Sequence of chain 1.A:
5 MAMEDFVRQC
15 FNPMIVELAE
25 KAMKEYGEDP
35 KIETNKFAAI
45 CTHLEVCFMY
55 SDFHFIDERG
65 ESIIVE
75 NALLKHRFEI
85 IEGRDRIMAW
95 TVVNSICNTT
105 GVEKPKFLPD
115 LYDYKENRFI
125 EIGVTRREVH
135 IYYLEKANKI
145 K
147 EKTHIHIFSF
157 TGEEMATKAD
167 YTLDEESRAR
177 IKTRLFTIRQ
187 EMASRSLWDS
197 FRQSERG

Binding-site contacts:
Ligand atom O27 contacts residue MN1 of chain 1.G at 2.1 Å.
Ligand atom O28 contacts residue MN1 of chain 1.F at 2.2 Å.
Ligand atom O26 contacts residue HIS47 of chain 1.A at 3.5 Å (h-bond).
Ligand atom C6 contacts residue TYR30 of chain 1.A at 3.9 Å (hydrophobic).
Ligand atom C1 contacts residue TYR30 of chain 1.A at 4.0 Å (hydrophobic).
Ligand atom O28 contacts residue GLU86 of chain 1.A at 3.3 Å (salt-bridge).
Ligand atom C22 contacts residue MN1 of chain 1.G at 3.5 Å.
Ligand atom O27 contacts residue GLU86 of chain 1.A at 3.0 Å (salt-bridge).
Ligand atom C24 contacts residue MN1 of chain 1.F at 3.1 Å.
Ligand atom C21 contacts residue GLU125 of chain 1.A at 4.0 Å.
Ligand atom O26 contacts residue TYR136 of chain 1.A at 2.5 Å (h-bond).
Ligand atom C19 contacts residue LYS140 of chain 1.A at 3.2 Å.
Ligand atom O26 contacts residue GLU125 of chain 1.A at 3.1 Å (salt-bridge).
Ligand atom O25 contacts residue TYR136 of chain 1.A at 3.4 Å (h-bond).
Ligand atom C20 contacts residue GLU125 of chain 1.A at 3.7 Å.
Ligand atom O28 contacts residue HIS47 of chain 1.A at 3.2 Å.
Ligand atom C23 contacts residue GLU125 of chain 1.A at 3.6 Å.
Ligand atom C14 contacts residue MN1 of chain 1.G at 3.0 Å.
Ligand atom C5 contacts residue TYR30 of chain 1.A at 3.9 Å (hydrophobic).
Ligand atom C18 contacts residue LYS140 of chain 1.A at 3.5 Å.
Ligand atom C20 contacts residue LYS140 of chain 1.A at 3.8 Å.
Ligand atom CL2 contacts residue LYS140 of chain 1.A at 3.5 Å.
Ligand atom C5 contacts residue GLU32 of chain 1.A at 3.7 Å.
Ligand atom C18 contacts residue LYS143 of chain 1.A at 4.0 Å.
Ligand atom O28 contacts residue GLU125 of chain 1.A at 3.3 Å (salt-bridge).
Ligand atom C23 contacts residue MN1 of chain 1.G at 3.3 Å.
Ligand atom O28 contacts residue MN1 of chain 1.G at 2.3 Å.
Ligand atom O28 contacts residue ASP114 of chain 1.A at 3.2 Å (salt-bridge).
Ligand atom C23 contacts residue MN1 of chain 1.F at 3.0 Å.
Ligand atom C18 contacts residue PHE111 of chain 1.A at 3.9 Å (hydrophobic).
Ligand atom C14 contacts residue GLU86 of chain 1.A at 3.8 Å.
Ligand atom C24 contacts residue LYS140 of chain 1.A at 3.9 Å.
Ligand atom O26 contacts residue ILE126 of chain 1.A at 3.5 Å (h-bond).
Ligand atom O25 contacts residue LYS140 of chain 1.A at 3.3 Å.
Ligand atom C4 contacts residue ILE44 of chain 1.A at 3.7 Å (hydrophobic).
Ligand atom C24 contacts residue GLU125 of chain 1.A at 3.5 Å.
Ligand atom CL2 contacts residue LYS143 of chain 1.A at 3.2 Å.
Ligand atom C24 contacts residue TYR136 of chain 1.A at 3.3 Å (hydrophobic).
Ligand atom O26 contacts residue MN1 of chain 1.F at 2.5 Å.
Ligand atom C21 contacts residue LEU112 of chain 1.A at 3.5 Å (hydrophobic).

A protein and the small-molecule ligand that binds it are described below.
Small molecule (SMILES): O=C(O)/C(O)=C/C(=O)C1(Cc2ccc(Cl)cc2)CCN(CC2CCCCC2)CC1